Sequence of chain 1.B:
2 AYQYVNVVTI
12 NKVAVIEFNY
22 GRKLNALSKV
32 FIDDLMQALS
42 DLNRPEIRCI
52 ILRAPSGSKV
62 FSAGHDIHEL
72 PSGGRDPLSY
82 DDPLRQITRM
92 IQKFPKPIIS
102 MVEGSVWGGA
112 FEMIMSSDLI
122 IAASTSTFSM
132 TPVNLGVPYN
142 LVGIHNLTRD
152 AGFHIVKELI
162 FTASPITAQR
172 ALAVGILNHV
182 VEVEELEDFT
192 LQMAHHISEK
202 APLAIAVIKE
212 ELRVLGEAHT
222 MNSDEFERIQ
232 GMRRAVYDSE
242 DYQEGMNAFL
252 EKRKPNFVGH

Binding-site contacts:
Ligand atom O12 contacts residue KGP1 of chain 1.K at 0.0 Å (h-bond).
Ligand atom P2 contacts residue KGP1 of chain 1.K at 0.0 Å.
Ligand atom CPB contacts residue KGP1 of chain 1.K at 0.0 Å.
Ligand atom C3' contacts residue KGP1 of chain 1.K at 0.1 Å.
Ligand atom CP6 contacts residue KGP1 of chain 1.K at 0.0 Å.
Ligand atom O21 contacts residue KGP1 of chain 1.K at 0.0 Å (h-bond).
Ligand atom O4' contacts residue KGP1 of chain 1.K at 0.0 Å (h-bond).
Ligand atom C4 contacts residue KGP1 of chain 1.K at 0.0 Å.
Ligand atom O6 contacts residue KGP1 of chain 1.K at 0.0 Å (h-bond).
Ligand atom C1' contacts residue KGP1 of chain 1.K at 0.0 Å.
Ligand atom CP8 contacts residue KGP1 of chain 1.K at 0.0 Å.
Ligand atom CP2 contacts residue KGP1 of chain 1.K at 0.0 Å.
Ligand atom C2 contacts residue KGP1 of chain 1.K at 0.0 Å.
Ligand atom CP7 contacts residue KGP1 of chain 1.K at 0.0 Å.
Ligand atom CP3 contacts residue KGP1 of chain 1.K at 0.0 Å.
Ligand atom N1 contacts residue KGP1 of chain 1.K at 0.0 Å (h-bond).
Ligand atom N9 contacts residue KGP1 of chain 1.K at 0.0 Å (h-bond).
Ligand atom CP9 contacts residue KGP1 of chain 1.K at 0.0 Å.
Ligand atom NP2 contacts residue KGP1 of chain 1.K at 0.0 Å (h-bond).
Ligand atom O7 contacts residue KGP1 of chain 1.K at 0.0 Å (h-bond).
Ligand atom OP2 contacts residue KGP1 of chain 1.K at 0.0 Å (h-bond).
Ligand atom N3 contacts residue KGP1 of chain 1.K at 0.0 Å (h-bond).
Ligand atom SS4 contacts residue KGP1 of chain 1.K at 0.0 Å (h-bond).
Ligand atom N6 contacts residue KGP1 of chain 1.K at 0.0 Å (h-bond).
Ligand atom C5' contacts residue KGP1 of chain 1.K at 0.0 Å.
Ligand atom C8 contacts residue KGP1 of chain 1.K at 0.0 Å.
Ligand atom NP1 contacts residue KGP1 of chain 1.K at 0.0 Å (h-bond).
Ligand atom N7 contacts residue KGP1 of chain 1.K at 0.0 Å (h-bond).
Ligand atom OP1 contacts residue KGP1 of chain 1.K at 0.0 Å (h-bond).
Ligand atom O5' contacts residue KGP1 of chain 1.K at 0.0 Å (h-bond).
Ligand atom C5 contacts residue KGP1 of chain 1.K at 0.0 Å.
Ligand atom C6 contacts residue KGP1 of chain 1.K at 0.0 Å.
Ligand atom O11 contacts residue KGP1 of chain 1.K at 0.0 Å (h-bond).
Ligand atom OP3 contacts residue KGP1 of chain 1.K at 0.0 Å (h-bond).
Ligand atom C4' contacts residue KGP1 of chain 1.K at 0.0 Å.
Ligand atom CPA contacts residue KGP1 of chain 1.K at 0.0 Å.
Ligand atom CP5 contacts residue KGP1 of chain 1.K at 0.0 Å.
Ligand atom P1 contacts residue KGP1 of chain 1.K at 0.0 Å.
Ligand atom O22 contacts residue KGP1 of chain 1.K at 0.0 Å (h-bond).
Ligand atom CP4 contacts residue KGP1 of chain 1.K at 0.0 Å.

A small-molecule ligand and the protein it binds are described below.
Small molecule (SMILES): C[C@@H](C(=O)NCCNC(=O)CCNC(=O)[C@H](O)C(C)(C)COP(=O)(O)OP(=O)(O)OC[C@H]1O[C@@H](n2cnc3c(N)ncnc32)[C@H](O)[C@@H]1OP(=O)(O)O)S(=O)(=O)O